The small molecule below binds the protein below.
Small molecule (SMILES): O=P([O-])([O-])OC1[C@@H](O)[C@H](O)C(O)[C@H](O)[C@@H]1O

Binding-site contacts:
Ligand atom O1 contacts residue TYR110 of chain 6.B at 3.9 Å.
Ligand atom C6 contacts residue HIS9 of chain 6.B at 3.9 Å.
Ligand atom O9 contacts residue LYS78 of chain 6.B at 3.7 Å.
Ligand atom O8 contacts residue ARG154 of chain 6.B at 3.9 Å.
Ligand atom O5 contacts residue THR10 of chain 6.B at 3.5 Å.
Ligand atom O8 contacts residue TYR110 of chain 6.B at 2.7 Å (h-bond).
Ligand atom C3 contacts residue UDP1 of chain 6.F at 3.7 Å.
Ligand atom C2 contacts residue ARG231 of chain 6.B at 3.7 Å.
Ligand atom O7 contacts residue THR134 of chain 6.B at 3.0 Å (h-bond).
Ligand atom O2 contacts residue HIS133 of chain 6.B at 3.9 Å.
Ligand atom O3 contacts residue GLY23 of chain 6.B at 3.5 Å (h-bond).
Ligand atom O3 contacts residue MET24 of chain 6.B at 3.1 Å (h-bond).
Ligand atom O8 contacts residue LYS78 of chain 6.B at 2.5 Å (salt-bridge).
Ligand atom C5 contacts residue ASP20 of chain 6.B at 3.1 Å.
Ligand atom O3 contacts residue UDP1 of chain 6.F at 3.1 Å (h-bond).
Ligand atom O4 contacts residue GLY22 of chain 6.B at 3.2 Å (h-bond).
Ligand atom P1 contacts residue THR134 of chain 6.B at 3.6 Å.
Ligand atom O7 contacts residue ARG154 of chain 6.B at 3.2 Å (salt-bridge).
Ligand atom O5 contacts residue HIS9 of chain 6.B at 2.7 Å (h-bond).
Ligand atom O3 contacts residue ARG231 of chain 6.B at 4.1 Å.
Ligand atom O6 contacts residue HIS9 of chain 6.B at 3.7 Å.
Ligand atom O1 contacts residue THR134 of chain 6.B at 3.0 Å (h-bond).
Ligand atom O6 contacts residue LYS78 of chain 6.B at 3.5 Å (salt-bridge).
Ligand atom O5 contacts residue ASP20 of chain 6.B at 2.7 Å (salt-bridge).
Ligand atom C4 contacts residue MET24 of chain 6.B at 3.6 Å (hydrophobic).
Ligand atom O4 contacts residue MET24 of chain 6.B at 3.6 Å.
Ligand atom C5 contacts residue HIS9 of chain 6.B at 3.9 Å.
Ligand atom O2 contacts residue THR134 of chain 6.B at 3.5 Å (h-bond).
Ligand atom C4 contacts residue ASP20 of chain 6.B at 3.8 Å.
Ligand atom C4 contacts residue ASN25 of chain 6.B at 4.1 Å.
Ligand atom O4 contacts residue SER21 of chain 6.B at 4.0 Å.
Ligand atom O3 contacts residue GLY22 of chain 6.B at 4.1 Å.
Ligand atom O4 contacts residue ASP20 of chain 6.B at 3.3 Å (salt-bridge).
Ligand atom P1 contacts residue TYR110 of chain 6.B at 3.9 Å.
Ligand atom P1 contacts residue LYS78 of chain 6.B at 3.6 Å.
Ligand atom O9 contacts residue PHE235 of chain 6.B at 3.9 Å.
Ligand atom O5 contacts residue MET24 of chain 6.B at 3.8 Å.
Ligand atom C1 contacts residue ARG231 of chain 6.B at 3.8 Å.
Ligand atom O4 contacts residue ASN25 of chain 6.B at 2.7 Å (h-bond).
Ligand atom C3 contacts residue ARG231 of chain 6.B at 3.5 Å.

Sequence of chain 6.B:
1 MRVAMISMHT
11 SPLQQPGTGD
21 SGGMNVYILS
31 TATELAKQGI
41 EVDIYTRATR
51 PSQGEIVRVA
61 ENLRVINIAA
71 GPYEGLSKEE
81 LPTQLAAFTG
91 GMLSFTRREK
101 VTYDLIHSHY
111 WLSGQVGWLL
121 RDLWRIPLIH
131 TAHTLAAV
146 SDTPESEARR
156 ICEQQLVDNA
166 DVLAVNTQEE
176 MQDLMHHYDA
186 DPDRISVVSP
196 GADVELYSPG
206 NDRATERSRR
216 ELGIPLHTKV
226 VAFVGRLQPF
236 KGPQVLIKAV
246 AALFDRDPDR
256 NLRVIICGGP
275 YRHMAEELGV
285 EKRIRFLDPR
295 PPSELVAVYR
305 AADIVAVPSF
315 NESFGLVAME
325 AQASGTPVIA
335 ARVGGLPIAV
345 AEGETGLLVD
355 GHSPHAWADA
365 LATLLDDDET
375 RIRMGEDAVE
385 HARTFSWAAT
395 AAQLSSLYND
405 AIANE